This protein binds this small molecule.
Small molecule (SMILES): CSCC[C@H](NC(=O)[C@H](CCCCN)NC(=O)[C@H](C)N)C(=O)N[C@H](C(=O)N[C@@H](Cc1ccccc1)C(=O)NCC(=O)N[C@@H](CCC(=O)O)C(=O)N[C@@H](CC(N)=O)C(=O)N[C@H](C=O)CCCN=C(N)N)[C@@H](C)O

Sequence of chain 1.C:
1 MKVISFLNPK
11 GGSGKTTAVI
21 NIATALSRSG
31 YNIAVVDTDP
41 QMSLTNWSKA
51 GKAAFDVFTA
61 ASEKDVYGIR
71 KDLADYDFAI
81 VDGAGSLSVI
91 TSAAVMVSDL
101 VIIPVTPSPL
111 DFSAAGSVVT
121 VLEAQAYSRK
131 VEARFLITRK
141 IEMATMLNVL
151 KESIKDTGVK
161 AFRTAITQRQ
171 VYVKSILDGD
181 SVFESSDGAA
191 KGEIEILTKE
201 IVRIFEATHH

Binding-site contacts:
Ligand atom C contacts residue SER153 of chain 1.C at 4.0 Å.
Ligand atom C contacts residue VAL149 of chain 1.C at 4.1 Å (hydrophobic).
Ligand atom O contacts residue ASP156 of chain 1.C at 4.0 Å.
Ligand atom CD1 contacts residue LEU177 of chain 1.B at 3.7 Å (hydrophobic).
Ligand atom CB contacts residue SER153 of chain 1.C at 4.1 Å.
Ligand atom C contacts residue ASP156 of chain 1.C at 3.5 Å.
Ligand atom CA contacts residue LEU177 of chain 1.B at 3.2 Å (hydrophobic).
Ligand atom CG contacts residue SER153 of chain 1.C at 3.8 Å.
Ligand atom CE2 contacts residue LYS49 of chain 1.B at 4.1 Å.
Ligand atom O contacts residue ASP156 of chain 1.C at 3.5 Å (salt-bridge).
Ligand atom CB contacts residue PHE112 of chain 1.C at 3.4 Å (hydrophobic).
Ligand atom CE1 contacts residue LEU177 of chain 1.B at 3.8 Å (hydrophobic).
Ligand atom CZ contacts residue SER113 of chain 1.C at 3.9 Å.
Ligand atom CA contacts residue VAL149 of chain 1.C at 4.0 Å (hydrophobic).
Ligand atom NH2 contacts residue PRO109 of chain 1.C at 3.3 Å (h-bond).
Ligand atom CE1 contacts residue ILE176 of chain 1.B at 3.7 Å (hydrophobic).
Ligand atom O contacts residue GLU152 of chain 1.C at 4.3 Å.
Ligand atom CA contacts residue SER153 of chain 1.C at 3.2 Å.
Ligand atom O contacts residue VAL149 of chain 1.C at 3.8 Å.
Ligand atom CB contacts residue ASP178 of chain 1.B at 3.9 Å.
Ligand atom C contacts residue LEU177 of chain 1.B at 4.3 Å (hydrophobic).
Ligand atom N contacts residue ASP178 of chain 1.B at 4.3 Å.
Ligand atom CZ contacts residue PRO109 of chain 1.C at 4.1 Å (hydrophobic).
Ligand atom NE contacts residue PHE112 of chain 1.C at 4.0 Å.
Ligand atom CG contacts residue ASP178 of chain 1.B at 3.2 Å.
Ligand atom CZ contacts residue TRP47 of chain 1.B at 4.1 Å (hydrophobic).
Ligand atom O contacts residue ASP156 of chain 1.C at 3.5 Å (salt-bridge).
Ligand atom NH2 contacts residue SER113 of chain 1.C at 3.0 Å.
Ligand atom CD1 contacts residue PRO109 of chain 1.C at 4.3 Å (hydrophobic).
Ligand atom N contacts residue SER153 of chain 1.C at 4.3 Å.
Ligand atom N contacts residue VAL149 of chain 1.C at 4.2 Å.
Ligand atom CZ contacts residue ASN46 of chain 1.B at 4.2 Å.
Ligand atom NH2 contacts residue PHE112 of chain 1.C at 3.8 Å.
Ligand atom CE2 contacts residue ASN46 of chain 1.B at 4.1 Å.
Ligand atom O contacts residue SER153 of chain 1.C at 3.8 Å.
Ligand atom CB contacts residue ALA50 of chain 1.B at 3.7 Å (hydrophobic).
Ligand atom N contacts residue LEU177 of chain 1.B at 3.8 Å.
Ligand atom CG contacts residue PHE112 of chain 1.C at 4.0 Å (hydrophobic).
Ligand atom O contacts residue LEU177 of chain 1.B at 4.0 Å.
Ligand atom CB contacts residue LEU177 of chain 1.B at 3.5 Å (hydrophobic).

Sequence of chain 1.B:
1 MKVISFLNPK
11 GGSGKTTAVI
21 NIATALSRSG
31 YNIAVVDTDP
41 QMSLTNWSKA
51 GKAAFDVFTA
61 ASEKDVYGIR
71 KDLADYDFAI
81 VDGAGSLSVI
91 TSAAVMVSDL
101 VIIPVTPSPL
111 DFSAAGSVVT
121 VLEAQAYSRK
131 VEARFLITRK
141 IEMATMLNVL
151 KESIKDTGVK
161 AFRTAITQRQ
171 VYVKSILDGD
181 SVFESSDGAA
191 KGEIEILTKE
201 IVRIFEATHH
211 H